A protein and the small-molecule ligand that binds it are described below.
Small molecule (SMILES): O=P(O)(O)OC[C@H]1O[C@@](CO)(OP(=O)(O)O)[C@@H](O)[C@@H]1O

Binding-site contacts:
Ligand atom O3 contacts residue HIS481 of chain 2.B at 3.6 Å.
Ligand atom O2 contacts residue ASN402 of chain 2.B at 3.6 Å.
Ligand atom O4 contacts residue HIS481 of chain 2.B at 3.4 Å.
Ligand atom O3 contacts residue LYS454 of chain 2.B at 3.8 Å.
Ligand atom P1 contacts residue LYS454 of chain 2.B at 3.8 Å.
Ligand atom C1 contacts residue GLY488 of chain 2.B at 3.7 Å.
Ligand atom O4P contacts residue ASN402 of chain 2.B at 3.8 Å.
Ligand atom O6P contacts residue ARG405 of chain 2.B at 3.5 Å.
Ligand atom P2 contacts residue ASN402 of chain 2.B at 3.7 Å.
Ligand atom O4 contacts residue PRO490 of chain 2.B at 3.6 Å.
Ligand atom O6P contacts residue THR403 of chain 2.B at 3.0 Å (h-bond).
Ligand atom O3 contacts residue ALA482 of chain 2.B at 3.1 Å (h-bond).
Ligand atom C3 contacts residue ALA482 of chain 2.B at 3.4 Å (hydrophobic).
Ligand atom C5 contacts residue PRO490 of chain 2.B at 3.8 Å (hydrophobic).
Ligand atom O1P contacts residue LYS454 of chain 2.B at 2.8 Å (salt-bridge).
Ligand atom O4 contacts residue LEU400 of chain 2.B at 2.6 Å (h-bond).
Ligand atom O2P contacts residue ARG457 of chain 2.B at 2.9 Å (salt-bridge).
Ligand atom O4P contacts residue THR403 of chain 2.B at 3.8 Å.
Ligand atom O4P contacts residue SER401 of chain 2.B at 2.3 Å (h-bond).
Ligand atom C5 contacts residue TYR489 of chain 2.B at 3.8 Å (hydrophobic).
Ligand atom P2 contacts residue SER401 of chain 2.B at 3.5 Å.
Ligand atom O3P contacts residue LYS454 of chain 2.B at 3.8 Å.
Ligand atom P1 contacts residue ARG457 of chain 2.B at 3.7 Å.
Ligand atom C1 contacts residue VAL486 of chain 2.B at 3.6 Å (hydrophobic).
Ligand atom P2 contacts residue THR403 of chain 2.B at 3.5 Å.
Ligand atom C4 contacts residue LEU400 of chain 2.B at 3.1 Å (hydrophobic).
Ligand atom O5 contacts residue TYR489 of chain 2.B at 3.3 Å (h-bond).
Ligand atom O4P contacts residue SER406 of chain 2.B at 2.9 Å (h-bond).
Ligand atom O5P contacts residue THR403 of chain 2.B at 2.7 Å (h-bond).
Ligand atom O5P contacts residue SER401 of chain 2.B at 3.7 Å.
Ligand atom O5 contacts residue GLY488 of chain 2.B at 3.8 Å.
Ligand atom C5 contacts residue LEU400 of chain 2.B at 3.7 Å (hydrophobic).
Ligand atom O1P contacts residue ARG457 of chain 2.B at 2.9 Å (salt-bridge).
Ligand atom O2P contacts residue ASN402 of chain 2.B at 2.9 Å (h-bond).
Ligand atom O1 contacts residue GLY488 of chain 2.B at 2.8 Å (h-bond).
Ligand atom C6 contacts residue LEU400 of chain 2.B at 3.4 Å (hydrophobic).
Ligand atom O5P contacts residue ASN402 of chain 2.B at 2.6 Å (h-bond).
Ligand atom O1 contacts residue LYS487 of chain 2.B at 3.4 Å.
Ligand atom O4P contacts residue ARG405 of chain 2.B at 3.6 Å.
Ligand atom C1 contacts residue ALA482 of chain 2.B at 3.5 Å (hydrophobic).

Sequence of chain 2.B:
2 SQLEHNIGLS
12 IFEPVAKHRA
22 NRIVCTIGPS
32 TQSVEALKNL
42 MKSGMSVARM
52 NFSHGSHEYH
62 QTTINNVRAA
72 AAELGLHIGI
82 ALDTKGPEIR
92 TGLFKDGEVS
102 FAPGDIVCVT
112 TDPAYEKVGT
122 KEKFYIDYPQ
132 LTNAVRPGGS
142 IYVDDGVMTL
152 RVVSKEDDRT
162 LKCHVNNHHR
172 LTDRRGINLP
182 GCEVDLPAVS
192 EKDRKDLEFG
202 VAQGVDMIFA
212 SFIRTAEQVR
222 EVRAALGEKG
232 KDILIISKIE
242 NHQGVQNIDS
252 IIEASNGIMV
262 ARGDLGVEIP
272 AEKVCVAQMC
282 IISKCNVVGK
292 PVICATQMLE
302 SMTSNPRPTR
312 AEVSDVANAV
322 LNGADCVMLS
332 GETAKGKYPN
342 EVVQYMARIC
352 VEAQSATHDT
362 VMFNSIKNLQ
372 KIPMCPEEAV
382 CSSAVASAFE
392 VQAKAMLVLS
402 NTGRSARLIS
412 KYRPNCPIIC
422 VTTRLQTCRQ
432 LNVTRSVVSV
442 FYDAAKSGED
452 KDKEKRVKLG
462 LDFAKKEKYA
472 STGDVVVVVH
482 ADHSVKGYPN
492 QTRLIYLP